Sequence of chain 1.A:
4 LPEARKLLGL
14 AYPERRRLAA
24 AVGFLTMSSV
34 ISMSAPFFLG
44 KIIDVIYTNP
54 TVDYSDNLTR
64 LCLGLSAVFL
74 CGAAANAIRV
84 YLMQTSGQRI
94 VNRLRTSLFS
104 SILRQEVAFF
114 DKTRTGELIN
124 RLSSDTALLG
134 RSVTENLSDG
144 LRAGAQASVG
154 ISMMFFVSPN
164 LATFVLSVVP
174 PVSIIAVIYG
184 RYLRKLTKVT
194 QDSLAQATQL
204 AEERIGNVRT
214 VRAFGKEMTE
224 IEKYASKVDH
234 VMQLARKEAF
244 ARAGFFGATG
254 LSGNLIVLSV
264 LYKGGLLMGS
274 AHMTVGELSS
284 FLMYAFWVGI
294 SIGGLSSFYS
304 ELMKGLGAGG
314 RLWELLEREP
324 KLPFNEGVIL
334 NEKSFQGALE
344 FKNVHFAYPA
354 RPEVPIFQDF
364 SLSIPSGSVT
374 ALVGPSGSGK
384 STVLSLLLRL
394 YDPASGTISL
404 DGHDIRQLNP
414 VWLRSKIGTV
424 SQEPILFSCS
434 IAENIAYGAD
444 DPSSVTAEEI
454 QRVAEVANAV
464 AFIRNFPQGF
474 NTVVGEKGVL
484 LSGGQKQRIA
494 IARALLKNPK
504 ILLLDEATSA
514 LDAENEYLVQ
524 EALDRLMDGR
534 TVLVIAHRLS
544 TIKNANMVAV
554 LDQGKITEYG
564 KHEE

A protein and the small-molecule ligand that binds it are described below.
Small molecule (SMILES): NCC(=O)O

Sequence of chain 2.A:
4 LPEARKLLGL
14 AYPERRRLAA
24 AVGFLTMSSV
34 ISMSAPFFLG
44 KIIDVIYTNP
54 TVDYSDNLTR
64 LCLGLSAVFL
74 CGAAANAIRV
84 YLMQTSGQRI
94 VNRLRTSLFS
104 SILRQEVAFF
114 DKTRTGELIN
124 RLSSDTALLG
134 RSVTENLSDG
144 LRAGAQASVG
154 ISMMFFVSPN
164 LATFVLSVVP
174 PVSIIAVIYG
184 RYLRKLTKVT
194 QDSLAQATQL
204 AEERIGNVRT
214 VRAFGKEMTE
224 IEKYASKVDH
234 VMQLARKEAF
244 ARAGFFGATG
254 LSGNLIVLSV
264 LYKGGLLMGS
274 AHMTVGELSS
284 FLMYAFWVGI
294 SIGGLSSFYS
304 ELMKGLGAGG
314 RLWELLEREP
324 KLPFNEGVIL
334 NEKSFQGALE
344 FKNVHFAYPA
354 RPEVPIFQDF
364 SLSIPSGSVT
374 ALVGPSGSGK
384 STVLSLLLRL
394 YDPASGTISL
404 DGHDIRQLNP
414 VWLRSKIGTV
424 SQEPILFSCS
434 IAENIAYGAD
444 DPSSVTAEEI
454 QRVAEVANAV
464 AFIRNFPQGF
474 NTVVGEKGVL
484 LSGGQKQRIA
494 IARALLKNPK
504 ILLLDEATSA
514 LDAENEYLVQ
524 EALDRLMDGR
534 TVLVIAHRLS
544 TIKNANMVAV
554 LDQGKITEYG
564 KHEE

Binding-site contacts:
Ligand atom C contacts residue ARG92 of chain 1.A at 4.0 Å.
Ligand atom OXT contacts residue ARG239 of chain 2.A at 3.9 Å.
Ligand atom C contacts residue ARG20 of chain 1.A at 3.9 Å.
Ligand atom OXT contacts residue ARG20 of chain 1.A at 3.4 Å (salt-bridge).
Ligand atom CA contacts residue TYR84 of chain 1.A at 3.8 Å (hydrophobic).
Ligand atom O contacts residue ARG92 of chain 1.A at 4.3 Å.
Ligand atom OXT contacts residue ARG92 of chain 1.A at 3.1 Å (salt-bridge).
Ligand atom N contacts residue TYR84 of chain 1.A at 3.3 Å (h-bond).
Ligand atom OXT contacts residue TYR84 of chain 1.A at 3.1 Å (h-bond).
Ligand atom O contacts residue TYR84 of chain 1.A at 4.3 Å.
Ligand atom O contacts residue ARG20 of chain 1.A at 3.4 Å (salt-bridge).
Ligand atom N contacts residue ARG239 of chain 2.A at 4.5 Å.
Ligand atom C contacts residue TYR84 of chain 1.A at 3.5 Å (hydrophobic).